A small-molecule ligand and the protein it binds are described below.
Small molecule (SMILES): CC(=O)N[C@@H]1[C@@H](O)[C@H](O)[C@@H](CO)O[C@H]1O

Sequence of chain 2.B:
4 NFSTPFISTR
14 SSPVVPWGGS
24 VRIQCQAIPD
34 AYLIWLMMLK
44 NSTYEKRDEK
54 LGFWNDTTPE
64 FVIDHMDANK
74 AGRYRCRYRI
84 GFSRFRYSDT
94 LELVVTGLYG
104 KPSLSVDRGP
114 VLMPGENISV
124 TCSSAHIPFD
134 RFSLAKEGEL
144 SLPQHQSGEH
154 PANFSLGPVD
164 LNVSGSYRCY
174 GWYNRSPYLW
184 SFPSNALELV

Binding-site contacts:
Ligand atom C3 contacts residue ASN120 of chain 2.B at 3.8 Å.
Ligand atom N2 contacts residue ASN120 of chain 2.B at 2.5 Å (h-bond).
Ligand atom C1 contacts residue ASN120 of chain 2.B at 1.4 Å.
Ligand atom O7 contacts residue GLU119 of chain 2.B at 3.2 Å.
Ligand atom C7 contacts residue ASN120 of chain 2.B at 2.9 Å.
Ligand atom C7 contacts residue GLU119 of chain 2.B at 4.3 Å.
Ligand atom O5 contacts residue ASN120 of chain 2.B at 2.3 Å (h-bond).
Ligand atom C5 contacts residue ASN120 of chain 2.B at 3.7 Å.
Ligand atom C8 contacts residue ASN120 of chain 2.B at 3.8 Å.
Ligand atom C2 contacts residue ASN120 of chain 2.B at 2.5 Å.
Ligand atom C4 contacts residue ASN120 of chain 2.B at 4.2 Å.
Ligand atom O7 contacts residue ASN120 of chain 2.B at 3.2 Å (h-bond).